Sequence of chain 1.B:
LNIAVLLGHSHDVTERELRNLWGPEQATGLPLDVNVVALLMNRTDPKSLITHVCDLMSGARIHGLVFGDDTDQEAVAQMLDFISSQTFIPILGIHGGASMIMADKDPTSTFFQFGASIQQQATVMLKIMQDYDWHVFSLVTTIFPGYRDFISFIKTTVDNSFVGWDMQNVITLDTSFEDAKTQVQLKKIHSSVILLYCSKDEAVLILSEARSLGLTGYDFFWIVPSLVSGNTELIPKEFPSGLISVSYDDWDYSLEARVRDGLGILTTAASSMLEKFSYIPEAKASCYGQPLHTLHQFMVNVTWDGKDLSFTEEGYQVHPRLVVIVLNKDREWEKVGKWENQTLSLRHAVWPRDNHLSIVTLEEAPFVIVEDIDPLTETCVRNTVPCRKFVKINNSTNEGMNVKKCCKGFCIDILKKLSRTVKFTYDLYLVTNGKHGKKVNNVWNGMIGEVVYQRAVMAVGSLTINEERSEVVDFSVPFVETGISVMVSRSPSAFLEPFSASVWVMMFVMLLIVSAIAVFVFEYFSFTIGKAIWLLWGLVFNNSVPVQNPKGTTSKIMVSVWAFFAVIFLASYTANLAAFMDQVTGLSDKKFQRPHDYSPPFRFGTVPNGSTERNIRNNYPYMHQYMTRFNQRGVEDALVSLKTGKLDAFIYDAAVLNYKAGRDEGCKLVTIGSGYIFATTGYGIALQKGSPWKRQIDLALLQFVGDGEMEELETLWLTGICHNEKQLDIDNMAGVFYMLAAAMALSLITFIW

The protein below binds the small molecule below.
Small molecule (SMILES): CC(=O)N[C@@H]1[C@@H](O)[C@H](O)[C@@H](CO)O[C@H]1O

Binding-site contacts:
Ligand atom O6 contacts residue GLN336 of chain 1.B at 3.1 Å (h-bond).
Ligand atom C6 contacts residue GLN336 of chain 1.B at 4.5 Å.
Ligand atom C3 contacts residue ASN340 of chain 1.B at 3.8 Å.
Ligand atom O7 contacts residue SER305 of chain 1.B at 4.0 Å.
Ligand atom O7 contacts residue ASN340 of chain 1.B at 4.0 Å.
Ligand atom O4 contacts residue LYS309 of chain 1.B at 4.1 Å.
Ligand atom C2 contacts residue ASN340 of chain 1.B at 2.5 Å.
Ligand atom C5 contacts residue ASN340 of chain 1.B at 3.7 Å.
Ligand atom C7 contacts residue ASN340 of chain 1.B at 3.3 Å.
Ligand atom O5 contacts residue PHE337 of chain 1.B at 4.2 Å.
Ligand atom O6 contacts residue PHE337 of chain 1.B at 3.6 Å.
Ligand atom O4 contacts residue PHE337 of chain 1.B at 4.3 Å.
Ligand atom C4 contacts residue ASN340 of chain 1.B at 4.2 Å.
Ligand atom C1 contacts residue ASN340 of chain 1.B at 1.4 Å.
Ligand atom C6 contacts residue PHE337 of chain 1.B at 4.3 Å (hydrophobic).
Ligand atom C8 contacts residue ASN340 of chain 1.B at 3.5 Å.
Ligand atom C5 contacts residue PHE337 of chain 1.B at 4.3 Å (hydrophobic).
Ligand atom C1 contacts residue PHE337 of chain 1.B at 4.4 Å (hydrophobic).
Ligand atom N2 contacts residue ASN340 of chain 1.B at 3.0 Å (h-bond).
Ligand atom O5 contacts residue ASN340 of chain 1.B at 2.4 Å (h-bond).